This protein binds this small molecule.
Small molecule (SMILES): OC[C@H]1O[C@H](O)[C@H](O)[C@@H](O)[C@@H]1O

Binding-site contacts:
Ligand atom C6 contacts residue TRP137 of chain 1.A at 3.7 Å (hydrophobic).
Ligand atom O2 contacts residue TRP137 of chain 1.A at 3.8 Å.
Ligand atom C3 contacts residue GLU181 of chain 1.A at 3.6 Å.
Ligand atom O5 contacts residue HIS54 of chain 1.A at 2.8 Å (h-bond).
Ligand atom C2 contacts residue TRP137 of chain 1.A at 3.4 Å (hydrophobic).
Ligand atom O4 contacts residue ASP245 of chain 1.A at 2.9 Å (salt-bridge).
Ligand atom O4 contacts residue TRP16 of chain 1.A at 4.2 Å.
Ligand atom C4 contacts residue GLU181 of chain 1.A at 2.9 Å.
Ligand atom C5 contacts residue HIS54 of chain 1.A at 3.6 Å.
Ligand atom C1 contacts residue PHE94 of chain 1.A at 3.8 Å (hydrophobic).
Ligand atom O4 contacts residue MG1 of chain 1.B at 2.2 Å.
Ligand atom O4 contacts residue GLU181 of chain 1.A at 2.5 Å (salt-bridge).
Ligand atom O6 contacts residue THR90 of chain 1.A at 2.6 Å.
Ligand atom O5 contacts residue TRP137 of chain 1.A at 3.6 Å.
Ligand atom C5 contacts residue TRP16 of chain 1.A at 4.2 Å (hydrophobic).
Ligand atom O3 contacts residue MG1 of chain 1.B at 2.3 Å.
Ligand atom O3 contacts residue ASP287 of chain 1.A at 3.0 Å (salt-bridge).
Ligand atom O1 contacts residue PHE94 of chain 1.A at 3.9 Å.
Ligand atom O1 contacts residue TRP16 of chain 1.A at 3.9 Å.
Ligand atom O4 contacts residue ASP287 of chain 1.A at 2.9 Å (salt-bridge).
Ligand atom C5 contacts residue GLU181 of chain 1.A at 3.8 Å.
Ligand atom O3 contacts residue GLU181 of chain 1.A at 2.7 Å (salt-bridge).
Ligand atom O5 contacts residue PHE94 of chain 1.A at 4.0 Å.
Ligand atom C4 contacts residue ASP245 of chain 1.A at 4.2 Å.
Ligand atom C6 contacts residue THR90 of chain 1.A at 3.9 Å.
Ligand atom O6 contacts residue HIS54 of chain 1.A at 3.0 Å (h-bond).
Ligand atom C3 contacts residue MG1 of chain 1.B at 2.9 Å.
Ligand atom C6 contacts residue HIS54 of chain 1.A at 3.9 Å.
Ligand atom O1 contacts residue HIS54 of chain 1.A at 3.4 Å.
Ligand atom O3 contacts residue GLU217 of chain 1.A at 3.2 Å (salt-bridge).
Ligand atom C4 contacts residue MG1 of chain 1.B at 2.9 Å.
Ligand atom O6 contacts residue VAL135 of chain 1.A at 4.2 Å.
Ligand atom C4 contacts residue ASP287 of chain 1.A at 3.4 Å.
Ligand atom C6 contacts residue VAL135 of chain 1.A at 3.8 Å (hydrophobic).
Ligand atom O2 contacts residue PHE26 of chain 2.A at 3.5 Å.
Ligand atom C3 contacts residue ASP287 of chain 1.A at 2.9 Å.
Ligand atom C1 contacts residue TRP137 of chain 1.A at 3.3 Å (hydrophobic).
Ligand atom O3 contacts residue HIS220 of chain 1.A at 3.5 Å.
Ligand atom C6 contacts residue GLU181 of chain 1.A at 3.4 Å.
Ligand atom C1 contacts residue HIS54 of chain 1.A at 3.5 Å.

Sequence of chain 1.A:
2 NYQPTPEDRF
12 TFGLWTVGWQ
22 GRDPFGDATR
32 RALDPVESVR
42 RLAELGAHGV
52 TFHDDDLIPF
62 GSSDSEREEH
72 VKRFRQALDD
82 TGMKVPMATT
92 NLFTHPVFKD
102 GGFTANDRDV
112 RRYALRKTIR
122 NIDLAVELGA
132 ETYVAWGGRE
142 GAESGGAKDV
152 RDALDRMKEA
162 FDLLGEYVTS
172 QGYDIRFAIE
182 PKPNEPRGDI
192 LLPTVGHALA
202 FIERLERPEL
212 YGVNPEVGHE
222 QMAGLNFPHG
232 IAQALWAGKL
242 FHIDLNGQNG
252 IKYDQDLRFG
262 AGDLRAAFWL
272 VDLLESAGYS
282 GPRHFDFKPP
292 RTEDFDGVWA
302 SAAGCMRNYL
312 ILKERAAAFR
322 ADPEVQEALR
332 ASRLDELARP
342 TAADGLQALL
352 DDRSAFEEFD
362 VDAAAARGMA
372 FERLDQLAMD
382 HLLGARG

Sequence of chain 2.A:
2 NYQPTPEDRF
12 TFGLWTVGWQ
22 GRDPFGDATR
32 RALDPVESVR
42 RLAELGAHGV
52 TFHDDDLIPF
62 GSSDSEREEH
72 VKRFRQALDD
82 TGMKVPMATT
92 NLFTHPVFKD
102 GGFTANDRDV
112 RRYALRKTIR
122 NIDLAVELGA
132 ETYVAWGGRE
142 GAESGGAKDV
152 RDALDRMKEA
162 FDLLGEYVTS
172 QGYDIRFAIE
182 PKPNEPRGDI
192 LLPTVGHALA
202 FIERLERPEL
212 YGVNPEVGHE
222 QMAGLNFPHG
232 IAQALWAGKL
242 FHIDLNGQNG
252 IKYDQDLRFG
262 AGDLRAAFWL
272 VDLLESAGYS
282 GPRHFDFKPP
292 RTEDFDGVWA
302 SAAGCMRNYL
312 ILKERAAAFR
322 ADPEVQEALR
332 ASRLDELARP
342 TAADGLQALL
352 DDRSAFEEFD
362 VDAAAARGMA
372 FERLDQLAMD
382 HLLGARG